Binding-site contacts:
Ligand atom N2 contacts residue ASN126 of chain 3.A at 2.9 Å (h-bond).
Ligand atom C3 contacts residue ASN126 of chain 3.A at 3.8 Å.
Ligand atom C2 contacts residue ASN126 of chain 3.A at 2.5 Å.
Ligand atom C5 contacts residue ASN126 of chain 3.A at 3.6 Å.
Ligand atom O5 contacts residue ASN126 of chain 3.A at 2.3 Å (h-bond).
Ligand atom C1 contacts residue ASN126 of chain 3.A at 1.4 Å.
Ligand atom C4 contacts residue ASN126 of chain 3.A at 4.3 Å.
Ligand atom C7 contacts residue ASN126 of chain 3.A at 4.1 Å.

The protein below binds the small molecule below.
Small molecule (SMILES): CC(=O)N[C@H]1[C@H](O[C@H]2[C@H](O)[C@@H](NC(C)=O)CO[C@@H]2CO)O[C@H](CO)[C@@H](O[C@@H]2O[C@H](CO)[C@@H](O)[C@H](O)[C@@H]2O)[C@@H]1O

Sequence of chain 3.A:
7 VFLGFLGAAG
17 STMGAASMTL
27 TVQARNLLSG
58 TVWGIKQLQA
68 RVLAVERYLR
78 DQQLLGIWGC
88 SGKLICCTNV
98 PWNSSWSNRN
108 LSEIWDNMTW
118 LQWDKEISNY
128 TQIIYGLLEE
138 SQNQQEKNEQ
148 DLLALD